Sequence of chain 1.B:
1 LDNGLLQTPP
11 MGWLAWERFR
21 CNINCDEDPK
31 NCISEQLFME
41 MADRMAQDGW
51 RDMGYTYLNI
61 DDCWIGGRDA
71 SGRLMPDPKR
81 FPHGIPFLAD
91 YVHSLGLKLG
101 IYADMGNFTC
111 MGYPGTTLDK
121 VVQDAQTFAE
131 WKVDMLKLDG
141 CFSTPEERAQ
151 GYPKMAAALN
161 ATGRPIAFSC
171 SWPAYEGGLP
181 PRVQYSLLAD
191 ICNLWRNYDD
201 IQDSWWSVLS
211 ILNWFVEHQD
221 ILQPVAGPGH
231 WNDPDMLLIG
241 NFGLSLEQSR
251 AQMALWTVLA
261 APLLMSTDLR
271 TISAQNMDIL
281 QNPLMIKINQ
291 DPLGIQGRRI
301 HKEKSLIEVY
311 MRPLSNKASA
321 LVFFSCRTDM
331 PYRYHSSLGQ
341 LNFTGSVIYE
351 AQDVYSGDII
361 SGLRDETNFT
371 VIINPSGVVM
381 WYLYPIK

Binding-site contacts:
Ligand atom O6 contacts residue TYR102 of chain 1.B at 4.1 Å.
Ligand atom C2 contacts residue ASP139 of chain 1.B at 3.5 Å.
Ligand atom C3 contacts residue ASP200 of chain 1.B at 3.4 Å.
Ligand atom C1 contacts residue ASP139 of chain 1.B at 3.0 Å.
Ligand atom O2 contacts residue ARG196 of chain 1.B at 3.2 Å (salt-bridge).
Ligand atom C3 contacts residue LYS137 of chain 1.B at 3.8 Å.
Ligand atom C6 contacts residue TYR102 of chain 1.B at 4.0 Å (hydrophobic).
Ligand atom C1 contacts residue CYS110 of chain 1.B at 3.7 Å (hydrophobic).
Ligand atom O5 contacts residue ASP139 of chain 1.B at 2.9 Å (salt-bridge).
Ligand atom C6 contacts residue TRP16 of chain 1.B at 3.5 Å (hydrophobic).
Ligand atom O2 contacts residue ASP200 of chain 1.B at 2.5 Å (salt-bridge).
Ligand atom C4 contacts residue TRP16 of chain 1.B at 3.5 Å (hydrophobic).
Ligand atom O2 contacts residue GLA1 of chain 1.M at 3.9 Å.
Ligand atom O6 contacts residue CYS110 of chain 1.B at 3.4 Å.
Ligand atom C2 contacts residue ASP200 of chain 1.B at 3.6 Å.
Ligand atom O3 contacts residue LYS137 of chain 1.B at 2.8 Å (salt-bridge).
Ligand atom O1 contacts residue ASP200 of chain 1.B at 2.6 Å (salt-bridge).
Ligand atom O6 contacts residue ASP62 of chain 1.B at 2.8 Å (salt-bridge).
Ligand atom C3 contacts residue TRP16 of chain 1.B at 4.0 Å (hydrophobic).
Ligand atom C4 contacts residue LYS137 of chain 1.B at 3.9 Å.
Ligand atom O6 contacts residue MET111 of chain 1.B at 3.6 Å.
Ligand atom O4 contacts residue ASP61 of chain 1.B at 2.6 Å (salt-bridge).
Ligand atom C6 contacts residue ASP62 of chain 1.B at 3.5 Å.
Ligand atom O1 contacts residue GLA1 of chain 1.M at 3.3 Å.
Ligand atom C2 contacts residue ARG196 of chain 1.B at 4.1 Å.
Ligand atom C6 contacts residue ASP61 of chain 1.B at 3.5 Å.
Ligand atom O3 contacts residue ASP200 of chain 1.B at 4.0 Å.
Ligand atom C1 contacts residue ASP200 of chain 1.B at 3.7 Å.
Ligand atom C5 contacts residue ASP61 of chain 1.B at 4.1 Å.
Ligand atom C4 contacts residue ASP61 of chain 1.B at 3.5 Å.
Ligand atom O6 contacts residue TRP16 of chain 1.B at 3.6 Å.
Ligand atom O5 contacts residue TYR102 of chain 1.B at 4.0 Å.
Ligand atom O4 contacts residue LYS137 of chain 1.B at 3.0 Å (salt-bridge).
Ligand atom O4 contacts residue TYR102 of chain 1.B at 3.5 Å.
Ligand atom O4 contacts residue ASP139 of chain 1.B at 4.0 Å.
Ligand atom O3 contacts residue ARG196 of chain 1.B at 3.2 Å (salt-bridge).
Ligand atom O5 contacts residue CYS110 of chain 1.B at 3.5 Å (h-bond).
Ligand atom C3 contacts residue ARG196 of chain 1.B at 4.1 Å.
Ligand atom C5 contacts residue TRP16 of chain 1.B at 3.6 Å (hydrophobic).
Ligand atom C5 contacts residue ASP139 of chain 1.B at 4.0 Å.

The protein below binds the small molecule below.
Small molecule (SMILES): OC[C@H]1O[C@H](O)[C@H](O)[C@@H](O)[C@H]1O